Binding-site contacts:
Ligand atom C8 contacts residue PHE133 of chain 1.C at 3.9 Å (hydrophobic).
Ligand atom C7 contacts residue PHE133 of chain 1.C at 4.0 Å (hydrophobic).
Ligand atom O7 contacts residue ASN163 of chain 1.C at 4.1 Å.
Ligand atom C1 contacts residue GLU132 of chain 1.C at 3.7 Å.
Ligand atom C6 contacts residue ILE466 of chain 1.B at 4.2 Å (hydrophobic).
Ligand atom O7 contacts residue PHE133 of chain 1.C at 4.2 Å.
Ligand atom O6 contacts residue ILE466 of chain 1.B at 4.4 Å.
Ligand atom N2 contacts residue PHE133 of chain 1.C at 4.2 Å.
Ligand atom C4 contacts residue ASN163 of chain 1.C at 4.2 Å.
Ligand atom C7 contacts residue ASN163 of chain 1.C at 3.7 Å.
Ligand atom C1 contacts residue ASN163 of chain 1.C at 1.4 Å.
Ligand atom C2 contacts residue GLU132 of chain 1.C at 3.8 Å.
Ligand atom C6 contacts residue GLU132 of chain 1.C at 3.5 Å.
Ligand atom C3 contacts residue ASN163 of chain 1.C at 3.8 Å.
Ligand atom C5 contacts residue GLU132 of chain 1.C at 4.1 Å.
Ligand atom O5 contacts residue GLU132 of chain 1.C at 3.4 Å (salt-bridge).
Ligand atom C7 contacts residue GLU132 of chain 1.C at 3.9 Å.
Ligand atom C5 contacts residue ASN163 of chain 1.C at 3.7 Å.
Ligand atom O5 contacts residue ASN163 of chain 1.C at 2.3 Å (h-bond).
Ligand atom N2 contacts residue GLU132 of chain 1.C at 4.1 Å.
Ligand atom N2 contacts residue ASN163 of chain 1.C at 3.0 Å (h-bond).
Ligand atom O6 contacts residue GLU132 of chain 1.C at 2.7 Å (salt-bridge).
Ligand atom C2 contacts residue ASN163 of chain 1.C at 2.5 Å.
Ligand atom O7 contacts residue GLU132 of chain 1.C at 3.5 Å (salt-bridge).

This protein binds this small molecule.
Small molecule (SMILES): CC(=O)N[C@@H]1[C@@H](O)[C@H](O)[C@@H](CO)O[C@H]1O

Sequence of chain 1.C:
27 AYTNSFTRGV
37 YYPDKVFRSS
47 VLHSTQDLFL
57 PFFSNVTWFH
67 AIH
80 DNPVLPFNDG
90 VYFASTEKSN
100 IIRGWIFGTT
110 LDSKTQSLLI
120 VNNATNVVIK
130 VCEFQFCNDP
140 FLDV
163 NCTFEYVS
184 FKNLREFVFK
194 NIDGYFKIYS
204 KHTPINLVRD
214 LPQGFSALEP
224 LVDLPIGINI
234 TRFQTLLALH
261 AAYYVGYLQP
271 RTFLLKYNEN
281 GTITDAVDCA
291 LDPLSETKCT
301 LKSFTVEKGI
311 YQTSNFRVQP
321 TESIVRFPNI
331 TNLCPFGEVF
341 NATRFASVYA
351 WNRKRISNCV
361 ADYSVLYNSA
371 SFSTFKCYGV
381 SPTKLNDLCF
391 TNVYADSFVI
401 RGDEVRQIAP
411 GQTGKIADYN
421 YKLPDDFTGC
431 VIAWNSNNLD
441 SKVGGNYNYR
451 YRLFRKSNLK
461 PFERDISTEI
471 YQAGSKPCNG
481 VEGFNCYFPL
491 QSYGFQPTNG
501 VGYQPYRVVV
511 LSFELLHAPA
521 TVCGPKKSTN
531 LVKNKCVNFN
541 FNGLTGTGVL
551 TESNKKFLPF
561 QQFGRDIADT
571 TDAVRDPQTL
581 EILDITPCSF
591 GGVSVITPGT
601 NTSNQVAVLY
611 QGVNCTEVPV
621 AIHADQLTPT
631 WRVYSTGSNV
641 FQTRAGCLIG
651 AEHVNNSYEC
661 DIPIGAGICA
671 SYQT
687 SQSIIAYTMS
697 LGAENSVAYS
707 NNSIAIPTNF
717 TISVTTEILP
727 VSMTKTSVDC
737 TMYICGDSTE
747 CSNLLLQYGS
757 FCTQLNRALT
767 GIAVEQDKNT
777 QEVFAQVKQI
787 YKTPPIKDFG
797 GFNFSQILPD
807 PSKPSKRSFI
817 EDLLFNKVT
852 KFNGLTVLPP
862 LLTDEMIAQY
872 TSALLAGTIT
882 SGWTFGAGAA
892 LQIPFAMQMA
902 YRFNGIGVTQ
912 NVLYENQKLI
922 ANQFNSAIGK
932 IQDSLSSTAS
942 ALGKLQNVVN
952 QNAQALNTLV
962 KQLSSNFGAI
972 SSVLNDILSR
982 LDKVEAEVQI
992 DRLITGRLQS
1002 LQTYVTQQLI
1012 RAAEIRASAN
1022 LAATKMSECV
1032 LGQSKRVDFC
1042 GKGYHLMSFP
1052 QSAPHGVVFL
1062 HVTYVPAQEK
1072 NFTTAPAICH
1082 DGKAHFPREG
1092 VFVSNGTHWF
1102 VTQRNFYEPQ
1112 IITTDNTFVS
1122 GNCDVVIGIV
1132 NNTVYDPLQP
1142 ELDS

Sequence of chain 1.B:
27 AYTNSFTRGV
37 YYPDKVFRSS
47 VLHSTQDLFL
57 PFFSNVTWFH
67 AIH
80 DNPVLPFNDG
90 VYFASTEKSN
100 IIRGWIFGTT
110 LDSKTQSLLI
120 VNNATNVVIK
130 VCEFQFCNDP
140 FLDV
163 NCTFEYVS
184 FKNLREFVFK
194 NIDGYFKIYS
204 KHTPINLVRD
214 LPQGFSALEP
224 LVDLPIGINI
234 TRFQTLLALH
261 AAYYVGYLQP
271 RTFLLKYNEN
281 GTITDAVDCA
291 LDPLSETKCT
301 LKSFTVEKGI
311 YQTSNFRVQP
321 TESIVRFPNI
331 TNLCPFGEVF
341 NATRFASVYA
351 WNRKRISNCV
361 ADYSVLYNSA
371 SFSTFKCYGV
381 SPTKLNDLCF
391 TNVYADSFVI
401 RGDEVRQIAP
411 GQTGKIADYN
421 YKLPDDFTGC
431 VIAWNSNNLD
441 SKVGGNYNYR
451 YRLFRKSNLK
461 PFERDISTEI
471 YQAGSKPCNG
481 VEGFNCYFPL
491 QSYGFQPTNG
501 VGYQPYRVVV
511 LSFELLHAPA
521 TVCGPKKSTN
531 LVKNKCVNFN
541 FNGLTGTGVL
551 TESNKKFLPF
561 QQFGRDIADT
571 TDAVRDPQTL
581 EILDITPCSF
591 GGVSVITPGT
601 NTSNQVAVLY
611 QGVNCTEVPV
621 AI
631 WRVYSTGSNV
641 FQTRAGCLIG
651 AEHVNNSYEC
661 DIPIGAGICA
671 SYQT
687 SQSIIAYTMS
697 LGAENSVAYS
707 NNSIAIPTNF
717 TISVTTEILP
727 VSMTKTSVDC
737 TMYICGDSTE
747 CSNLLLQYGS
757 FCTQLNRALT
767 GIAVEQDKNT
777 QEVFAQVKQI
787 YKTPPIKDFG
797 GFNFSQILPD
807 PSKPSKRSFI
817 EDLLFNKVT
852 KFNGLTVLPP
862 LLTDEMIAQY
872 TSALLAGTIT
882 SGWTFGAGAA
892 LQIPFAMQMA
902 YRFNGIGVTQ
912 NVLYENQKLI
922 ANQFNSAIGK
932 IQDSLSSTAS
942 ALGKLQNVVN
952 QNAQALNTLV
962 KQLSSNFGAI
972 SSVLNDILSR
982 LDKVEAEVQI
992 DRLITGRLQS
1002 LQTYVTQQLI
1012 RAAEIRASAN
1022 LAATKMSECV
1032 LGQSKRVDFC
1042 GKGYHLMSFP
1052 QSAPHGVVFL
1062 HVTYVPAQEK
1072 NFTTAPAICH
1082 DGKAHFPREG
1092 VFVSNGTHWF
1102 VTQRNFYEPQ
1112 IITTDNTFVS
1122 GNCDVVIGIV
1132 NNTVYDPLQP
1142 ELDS